Sequence of chain 1.B:
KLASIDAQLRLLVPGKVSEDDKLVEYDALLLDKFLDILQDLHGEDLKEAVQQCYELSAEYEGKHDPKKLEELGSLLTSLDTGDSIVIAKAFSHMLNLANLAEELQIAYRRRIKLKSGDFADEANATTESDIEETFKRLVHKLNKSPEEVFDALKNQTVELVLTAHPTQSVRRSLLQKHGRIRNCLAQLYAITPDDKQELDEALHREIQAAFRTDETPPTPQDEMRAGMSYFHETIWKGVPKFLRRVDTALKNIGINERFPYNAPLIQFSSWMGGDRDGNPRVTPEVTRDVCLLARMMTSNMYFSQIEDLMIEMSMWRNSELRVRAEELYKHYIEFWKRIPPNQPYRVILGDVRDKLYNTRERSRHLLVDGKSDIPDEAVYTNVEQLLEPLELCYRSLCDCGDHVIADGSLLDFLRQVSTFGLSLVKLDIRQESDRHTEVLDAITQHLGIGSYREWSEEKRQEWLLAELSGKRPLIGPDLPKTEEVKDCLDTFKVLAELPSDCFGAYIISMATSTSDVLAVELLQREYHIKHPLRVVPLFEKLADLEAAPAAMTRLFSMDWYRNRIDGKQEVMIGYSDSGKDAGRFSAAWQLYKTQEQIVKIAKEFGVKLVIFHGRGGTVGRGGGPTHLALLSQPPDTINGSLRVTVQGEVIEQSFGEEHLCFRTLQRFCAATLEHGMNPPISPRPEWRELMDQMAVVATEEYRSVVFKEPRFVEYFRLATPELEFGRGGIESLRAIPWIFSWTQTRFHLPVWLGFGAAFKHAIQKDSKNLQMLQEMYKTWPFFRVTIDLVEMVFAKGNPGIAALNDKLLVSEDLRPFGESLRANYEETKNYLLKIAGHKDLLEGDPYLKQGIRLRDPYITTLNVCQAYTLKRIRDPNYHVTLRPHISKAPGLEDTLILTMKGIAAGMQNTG

This protein binds this small molecule.
Small molecule (SMILES): N[C@@H](CC(=O)O)C(=O)O

Binding-site contacts:
Ligand atom O contacts residue ARG665 of chain 1.B at 2.8 Å (salt-bridge).
Ligand atom OD1 contacts residue GLN987 of chain 1.B at 4.4 Å.
Ligand atom CA contacts residue GLN697 of chain 1.B at 3.9 Å.
Ligand atom CA contacts residue ARG665 of chain 1.B at 4.2 Å.
Ligand atom CB contacts residue ASN988 of chain 1.B at 3.5 Å.
Ligand atom C contacts residue ASN988 of chain 1.B at 4.1 Å.
Ligand atom CB contacts residue LEU905 of chain 1.B at 4.1 Å (hydrophobic).
Ligand atom CG contacts residue ASN988 of chain 1.B at 4.1 Å.
Ligand atom N contacts residue GLN697 of chain 1.B at 2.7 Å (h-bond).
Ligand atom O contacts residue PRO669 of chain 1.B at 4.1 Å.
Ligand atom OD2 contacts residue ARG912 of chain 1.B at 2.8 Å (salt-bridge).
Ligand atom OD2 contacts residue LYS853 of chain 1.B at 2.7 Å (salt-bridge).
Ligand atom OD2 contacts residue GLN987 of chain 1.B at 3.5 Å.
Ligand atom CB contacts residue LYS853 of chain 1.B at 3.6 Å.
Ligand atom OD2 contacts residue ASN988 of chain 1.B at 4.1 Å.
Ligand atom OXT contacts residue MET849 of chain 1.B at 3.5 Å.
Ligand atom CG contacts residue LYS853 of chain 1.B at 3.6 Å.
Ligand atom OD2 contacts residue GLN697 of chain 1.B at 3.6 Å.
Ligand atom OD1 contacts residue GLN697 of chain 1.B at 2.8 Å (h-bond).
Ligand atom OXT contacts residue ASN988 of chain 1.B at 3.1 Å (h-bond).
Ligand atom C contacts residue LEU905 of chain 1.B at 4.3 Å (hydrophobic).
Ligand atom OD2 contacts residue MET986 of chain 1.B at 4.2 Å.
Ligand atom CG contacts residue GLN697 of chain 1.B at 3.3 Å.
Ligand atom CB contacts residue GLN697 of chain 1.B at 4.2 Å.
Ligand atom OD1 contacts residue LEU905 of chain 1.B at 4.0 Å.
Ligand atom CA contacts residue ASN988 of chain 1.B at 3.6 Å.
Ligand atom C contacts residue MET849 of chain 1.B at 4.2 Å (hydrophobic).
Ligand atom O contacts residue LEU905 of chain 1.B at 3.6 Å.
Ligand atom CG contacts residue ARG912 of chain 1.B at 3.5 Å.
Ligand atom CB contacts residue MET849 of chain 1.B at 4.2 Å (hydrophobic).
Ligand atom CG contacts residue GLN987 of chain 1.B at 4.4 Å.
Ligand atom O contacts residue MET849 of chain 1.B at 4.2 Å.
Ligand atom OXT contacts residue ARG665 of chain 1.B at 2.9 Å (salt-bridge).
Ligand atom CA contacts residue LEU905 of chain 1.B at 4.2 Å (hydrophobic).
Ligand atom C contacts residue ARG665 of chain 1.B at 3.5 Å.
Ligand atom OD1 contacts residue ARG912 of chain 1.B at 2.8 Å (salt-bridge).
Ligand atom N contacts residue ARG665 of chain 1.B at 3.1 Å (salt-bridge).
Ligand atom N contacts residue ASN988 of chain 1.B at 2.8 Å (h-bond).
Ligand atom CG contacts residue LEU905 of chain 1.B at 4.3 Å (hydrophobic).